Sequence of chain 1.A:
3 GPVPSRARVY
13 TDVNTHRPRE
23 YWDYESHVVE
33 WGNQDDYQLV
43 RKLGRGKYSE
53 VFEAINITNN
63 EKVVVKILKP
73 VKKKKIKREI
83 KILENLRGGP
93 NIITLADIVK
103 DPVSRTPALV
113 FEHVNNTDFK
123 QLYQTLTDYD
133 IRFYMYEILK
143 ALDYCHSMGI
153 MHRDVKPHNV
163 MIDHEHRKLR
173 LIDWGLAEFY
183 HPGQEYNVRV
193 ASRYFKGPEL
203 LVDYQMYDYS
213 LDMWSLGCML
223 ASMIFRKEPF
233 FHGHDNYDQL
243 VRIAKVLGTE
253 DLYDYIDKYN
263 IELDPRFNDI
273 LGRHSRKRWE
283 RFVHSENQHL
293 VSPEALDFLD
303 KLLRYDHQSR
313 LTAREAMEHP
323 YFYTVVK

Binding-site contacts:
Ligand atom CCT contacts residue LEU41 of chain 1.A at 4.4 Å (hydrophobic).
Ligand atom IAX contacts residue THR108 of chain 1.A at 3.3 Å.
Ligand atom IAX contacts residue ASP103 of chain 1.A at 4.3 Å.
Ligand atom IAY contacts residue GLN40 of chain 1.A at 4.1 Å.
Ligand atom NBS contacts residue LEU41 of chain 1.A at 3.4 Å.
Ligand atom CBD contacts residue ILE69 of chain 1.A at 3.9 Å (hydrophobic).
Ligand atom CBG contacts residue DAS1 of chain 1.C at 3.4 Å.
Ligand atom CCO contacts residue GLN36 of chain 1.A at 3.9 Å.
Ligand atom IAX contacts residue ILE69 of chain 1.A at 4.3 Å.
Ligand atom CBD contacts residue PHE54 of chain 1.A at 4.0 Å (hydrophobic).
Ligand atom OAI contacts residue GLU52 of chain 1.A at 4.4 Å.
Ligand atom OAI contacts residue DAS1 of chain 1.C at 2.2 Å (h-bond).
Ligand atom IAW contacts residue GLN36 of chain 1.A at 4.1 Å.
Ligand atom IAW contacts residue VAL67 of chain 1.A at 4.2 Å.
Ligand atom CCP contacts residue GLN36 of chain 1.A at 4.0 Å.
Ligand atom CCQ contacts residue LEU41 of chain 1.A at 4.4 Å (hydrophobic).
Ligand atom CBJ contacts residue LYS44 of chain 1.A at 3.8 Å.
Ligand atom CBE contacts residue DAS1 of chain 1.C at 4.0 Å.
Ligand atom CBG contacts residue GLU52 of chain 1.A at 4.2 Å.
Ligand atom CCR contacts residue ILE69 of chain 1.A at 4.1 Å (hydrophobic).
Ligand atom CCO contacts residue ILE69 of chain 1.A at 4.4 Å (hydrophobic).
Ligand atom OAI contacts residue LYS44 of chain 1.A at 2.9 Å (salt-bridge).
Ligand atom CBF contacts residue ILE69 of chain 1.A at 4.3 Å (hydrophobic).
Ligand atom CBA contacts residue LEU41 of chain 1.A at 3.6 Å (hydrophobic).
Ligand atom CCH contacts residue DAS1 of chain 1.C at 1.4 Å.
Ligand atom CBJ contacts residue PHE54 of chain 1.A at 4.1 Å (hydrophobic).
Ligand atom IAX contacts residue GLN36 of chain 1.A at 4.4 Å.
Ligand atom CCQ contacts residue GLN36 of chain 1.A at 4.4 Å.
Ligand atom IAX contacts residue ALA110 of chain 1.A at 4.3 Å.
Ligand atom IAW contacts residue VAL101 of chain 1.A at 3.6 Å.
Ligand atom CBJ contacts residue DAS1 of chain 1.C at 2.9 Å.
Ligand atom CCH contacts residue LYS44 of chain 1.A at 3.9 Å.
Ligand atom NDB contacts residue LEU41 of chain 1.A at 4.2 Å.
Ligand atom IAY contacts residue LEU41 of chain 1.A at 4.1 Å.
Ligand atom CCP contacts residue ILE69 of chain 1.A at 4.1 Å (hydrophobic).
Ligand atom CBJ contacts residue GLU52 of chain 1.A at 4.0 Å.
Ligand atom IAW contacts residue ALA110 of chain 1.A at 4.0 Å.
Ligand atom IAY contacts residue TYR39 of chain 1.A at 3.2 Å.
Ligand atom CBF contacts residue LEU41 of chain 1.A at 3.8 Å (hydrophobic).
Ligand atom CCS contacts residue LEU41 of chain 1.A at 3.9 Å (hydrophobic).

A small-molecule ligand and the protein it binds are described below.
Small molecule (SMILES): O=C(O)CCCCCCCn1cnc2c(I)c(I)c(I)c(I)c21

Sequence of chain 1.C:
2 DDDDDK